Binding-site contacts:
Ligand atom CAA contacts residue PRO30 of chain 1.A at 3.3 Å (hydrophobic).
Ligand atom CAW contacts residue LEU42 of chain 1.A at 3.8 Å (hydrophobic).
Ligand atom CAJ contacts residue VAL94 of chain 1.A at 4.2 Å (hydrophobic).
Ligand atom CAY contacts residue MET97 of chain 1.A at 3.9 Å (hydrophobic).
Ligand atom CAY contacts residue VAL94 of chain 1.A at 4.0 Å (hydrophobic).
Ligand atom NAN contacts residue ASN88 of chain 1.A at 3.0 Å (h-bond).
Ligand atom CAS contacts residue ASN88 of chain 1.A at 3.3 Å.
Ligand atom CAE contacts residue PRO30 of chain 1.A at 4.1 Å (hydrophobic).
Ligand atom CAR contacts residue VAL35 of chain 1.A at 3.9 Å (hydrophobic).
Ligand atom CAF contacts residue PRO30 of chain 1.A at 3.3 Å (hydrophobic).
Ligand atom OAV contacts residue ASN88 of chain 1.A at 3.9 Å.
Ligand atom CAT contacts residue LEU42 of chain 1.A at 3.8 Å (hydrophobic).
Ligand atom CAX contacts residue PRO30 of chain 1.A at 3.8 Å (hydrophobic).
Ligand atom NAO contacts residue ASN88 of chain 1.A at 3.5 Å (h-bond).
Ligand atom CAT contacts residue ASN88 of chain 1.A at 4.1 Å.
Ligand atom CAR contacts residue PHE31 of chain 1.A at 3.7 Å (hydrophobic).
Ligand atom NAN contacts residue VAL94 of chain 1.A at 4.0 Å.
Ligand atom NAH contacts residue VAL94 of chain 1.A at 3.9 Å.
Ligand atom CAS contacts residue LEU42 of chain 1.A at 3.7 Å (hydrophobic).
Ligand atom CAW contacts residue LEU40 of chain 1.A at 4.1 Å (hydrophobic).
Ligand atom CAY contacts residue PHE29 of chain 1.A at 4.1 Å (hydrophobic).
Ligand atom NAO contacts residue CYS84 of chain 1.A at 4.0 Å.
Ligand atom CBA contacts residue HIS92 of chain 1.A at 3.9 Å.
Ligand atom NBC contacts residue HIS92 of chain 1.A at 3.8 Å.
Ligand atom CAR contacts residue PRO30 of chain 1.A at 3.6 Å (hydrophobic).
Ligand atom CAY contacts residue PRO30 of chain 1.A at 4.0 Å (hydrophobic).
Ligand atom CAJ contacts residue ASN88 of chain 1.A at 4.1 Å.
Ligand atom OAV contacts residue LEU42 of chain 1.A at 4.1 Å.
Ligand atom CAP contacts residue VAL35 of chain 1.A at 4.0 Å (hydrophobic).
Ligand atom CBE contacts residue HIS92 of chain 1.A at 3.4 Å.
Ligand atom CAX contacts residue VAL94 of chain 1.A at 3.5 Å (hydrophobic).
Ligand atom OAV contacts residue HIS92 of chain 1.A at 3.5 Å (h-bond).
Ligand atom CAB contacts residue PRO30 of chain 1.A at 4.0 Å (hydrophobic).
Ligand atom CAQ contacts residue VAL94 of chain 1.A at 3.7 Å (hydrophobic).
Ligand atom OAU contacts residue LEU42 of chain 1.A at 3.7 Å.
Ligand atom CAG contacts residue VAL94 of chain 1.A at 3.8 Å (hydrophobic).
Ligand atom CAP contacts residue VAL94 of chain 1.A at 3.8 Å (hydrophobic).
Ligand atom CBD contacts residue HIS92 of chain 1.A at 3.4 Å.
Ligand atom NAK contacts residue VAL94 of chain 1.A at 3.9 Å.
Ligand atom CBB contacts residue HIS92 of chain 1.A at 3.7 Å.

The protein below binds the small molecule below.
Small molecule (SMILES): COC(=O)C[C@@H]1N=C(c2cccc3[nH]ccc23)c2cc(OC)ccc2-n2c(C)nnc21

Sequence of chain 1.A:
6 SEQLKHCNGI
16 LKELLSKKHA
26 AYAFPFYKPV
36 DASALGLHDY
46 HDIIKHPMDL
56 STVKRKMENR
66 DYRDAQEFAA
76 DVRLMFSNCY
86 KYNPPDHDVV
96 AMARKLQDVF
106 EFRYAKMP